Sequence of chain 1.B:
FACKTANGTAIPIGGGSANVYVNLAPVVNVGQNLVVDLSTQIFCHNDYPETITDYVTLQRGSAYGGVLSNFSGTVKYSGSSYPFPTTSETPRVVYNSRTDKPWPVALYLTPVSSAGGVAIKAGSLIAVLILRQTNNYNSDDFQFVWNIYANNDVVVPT

Binding-site contacts:
Ligand atom O5 contacts residue PHE1 of chain 1.B at 3.1 Å (h-bond).
Ligand atom O6 contacts residue ILE52 of chain 1.B at 3.5 Å.
Ligand atom O2 contacts residue ILE13 of chain 1.B at 3.4 Å.
Ligand atom C1 contacts residue TYR137 of chain 1.B at 3.6 Å (hydrophobic).
Ligand atom C3 contacts residue ASN135 of chain 1.B at 3.8 Å.
Ligand atom O4 contacts residue ASN135 of chain 1.B at 2.8 Å (h-bond).
Ligand atom O4 contacts residue ILE52 of chain 1.B at 3.6 Å.
Ligand atom C6 contacts residue ASP54 of chain 1.B at 3.3 Å.
Ligand atom C2 contacts residue ILE13 of chain 1.B at 3.8 Å (hydrophobic).
Ligand atom C3 contacts residue TYR48 of chain 1.B at 3.6 Å (hydrophobic).
Ligand atom C2 contacts residue PHE1 of chain 1.B at 3.8 Å (hydrophobic).
Ligand atom C1 contacts residue PHE1 of chain 1.B at 3.7 Å (hydrophobic).
Ligand atom O6 contacts residue PHE1 of chain 1.B at 2.8 Å (h-bond).
Ligand atom O6 contacts residue ASP47 of chain 1.B at 2.9 Å (salt-bridge).
Ligand atom O6 contacts residue ASN46 of chain 1.B at 3.2 Å (h-bond).
Ligand atom C6 contacts residue ASP47 of chain 1.B at 3.7 Å.
Ligand atom C5 contacts residue TYR137 of chain 1.B at 3.4 Å (hydrophobic).
Ligand atom C6 contacts residue TYR48 of chain 1.B at 3.9 Å (hydrophobic).
Ligand atom C6 contacts residue THR51 of chain 1.B at 3.5 Å.
Ligand atom O6 contacts residue THR51 of chain 1.B at 2.8 Å (h-bond).
Ligand atom C3 contacts residue ASP140 of chain 1.B at 3.1 Å.
Ligand atom C2 contacts residue ILE52 of chain 1.B at 3.8 Å (hydrophobic).
Ligand atom C4 contacts residue ASP54 of chain 1.B at 3.3 Å.
Ligand atom O6 contacts residue ASP54 of chain 1.B at 2.5 Å (salt-bridge).
Ligand atom C4 contacts residue GLN133 of chain 1.B at 3.6 Å.
Ligand atom O4 contacts residue GLN133 of chain 1.B at 3.5 Å (h-bond).
Ligand atom C6 contacts residue ASN46 of chain 1.B at 3.3 Å.
Ligand atom O5 contacts residue TYR137 of chain 1.B at 3.7 Å.
Ligand atom O3 contacts residue PHE142 of chain 1.B at 3.6 Å.
Ligand atom C6 contacts residue PHE1 of chain 1.B at 3.7 Å (hydrophobic).
Ligand atom C4 contacts residue PHE1 of chain 1.B at 3.8 Å (hydrophobic).
Ligand atom C5 contacts residue PHE1 of chain 1.B at 3.7 Å (hydrophobic).
Ligand atom O3 contacts residue ASN135 of chain 1.B at 3.6 Å (h-bond).
Ligand atom C2 contacts residue ASP140 of chain 1.B at 3.8 Å.
Ligand atom O2 contacts residue PHE1 of chain 1.B at 2.8 Å (h-bond).
Ligand atom O4 contacts residue ASP54 of chain 1.B at 2.5 Å (salt-bridge).
Ligand atom O3 contacts residue GLN133 of chain 1.B at 3.0 Å (h-bond).
Ligand atom C5 contacts residue ILE52 of chain 1.B at 3.9 Å (hydrophobic).
Ligand atom O5 contacts residue TYR48 of chain 1.B at 3.8 Å.
Ligand atom O3 contacts residue ASP140 of chain 1.B at 2.6 Å (salt-bridge).

A small-molecule ligand and the protein it binds are described below.
Small molecule (SMILES): CC(=O)N[C@@H]1[C@@H](O)[C@H](O[C@@H]2O[C@H](CO)[C@@H](O[C@@H]3O[C@H](CO[C@H]4O[C@H](CO)[C@@H](O)[C@H](O)[C@@H]4O)[C@@H](O)[C@H](O[C@H]4O[C@H](CO)[C@@H](O)[C@H](O)[C@@H]4O)[C@@H]3O)[C@H](O)[C@H]2NC(C)=O)[C@@H](CO[C@@H]2O[C@@H](C)[C@@H](O)[C@@H](O)[C@@H]2O)O[C@H]1O